Binding-site contacts:
Ligand atom O2P contacts residue GLN11 of chain 1.A at 2.9 Å (h-bond).
Ligand atom P contacts residue LYS41 of chain 1.A at 3.8 Å.
Ligand atom C2 contacts residue ASN44 of chain 1.A at 4.0 Å.
Ligand atom O2 contacts residue PHE120 of chain 1.A at 3.9 Å.
Ligand atom O2 contacts residue ASN44 of chain 1.A at 3.3 Å.
Ligand atom O4' contacts residue VAL43 of chain 1.A at 3.1 Å (h-bond).
Ligand atom C5 contacts residue ASP121 of chain 1.A at 3.6 Å.
Ligand atom O3' contacts residue HIS119 of chain 1.A at 3.1 Å.
Ligand atom N1 contacts residue PHE120 of chain 1.A at 3.6 Å (h-bond).
Ligand atom P contacts residue HIS12 of chain 1.A at 3.7 Å.
Ligand atom P contacts residue HIS119 of chain 1.A at 3.5 Å.
Ligand atom O2' contacts residue HIS12 of chain 1.A at 4.0 Å.
Ligand atom O2 contacts residue VAL43 of chain 1.A at 3.9 Å.
Ligand atom O4 contacts residue ALA122 of chain 1.A at 3.8 Å.
Ligand atom O2P contacts residue LYS41 of chain 1.A at 3.1 Å (salt-bridge).
Ligand atom O3P contacts residue PHE120 of chain 1.A at 2.8 Å (h-bond).
Ligand atom O4 contacts residue PHE120 of chain 1.A at 3.7 Å.
Ligand atom C2' contacts residue HIS119 of chain 1.A at 3.9 Å.
Ligand atom O2' contacts residue LYS41 of chain 1.A at 3.3 Å (salt-bridge).
Ligand atom C3' contacts residue PHE120 of chain 1.A at 3.9 Å (hydrophobic).
Ligand atom C2' contacts residue PHE120 of chain 1.A at 3.3 Å (hydrophobic).
Ligand atom N3 contacts residue THR45 of chain 1.A at 2.9 Å (h-bond).
Ligand atom C6 contacts residue PHE120 of chain 1.A at 3.8 Å (hydrophobic).
Ligand atom N1 contacts residue VAL43 of chain 1.A at 3.8 Å.
Ligand atom O1P contacts residue HIS119 of chain 1.A at 2.6 Å (h-bond).
Ligand atom C2 contacts residue THR45 of chain 1.A at 3.8 Å.
Ligand atom C2 contacts residue PHE120 of chain 1.A at 3.7 Å (hydrophobic).
Ligand atom C1' contacts residue PHE120 of chain 1.A at 4.0 Å (hydrophobic).
Ligand atom C4 contacts residue PHE120 of chain 1.A at 3.8 Å (hydrophobic).
Ligand atom O3P contacts residue HIS119 of chain 1.A at 3.4 Å (h-bond).
Ligand atom C2 contacts residue VAL43 of chain 1.A at 4.0 Å (hydrophobic).
Ligand atom N3 contacts residue PHE120 of chain 1.A at 3.2 Å.
Ligand atom O4 contacts residue THR45 of chain 1.A at 3.6 Å (h-bond).
Ligand atom O2P contacts residue HIS12 of chain 1.A at 3.8 Å.
Ligand atom O3P contacts residue HIS12 of chain 1.A at 2.6 Å (h-bond).
Ligand atom O2 contacts residue THR45 of chain 1.A at 3.0 Å (h-bond).
Ligand atom C1' contacts residue VAL43 of chain 1.A at 3.4 Å (hydrophobic).
Ligand atom C3' contacts residue HIS119 of chain 1.A at 3.6 Å.
Ligand atom C4 contacts residue THR45 of chain 1.A at 3.7 Å.
Ligand atom O2 contacts residue HIS12 of chain 1.A at 3.1 Å.

The small molecule below binds the protein below.
Small molecule (SMILES): O=c1ccn([C@@H]2O[C@H](CO)[C@@H](O)[C@H]2OP(=O)(O)O)c(=O)[nH]1

Sequence of chain 1.A:
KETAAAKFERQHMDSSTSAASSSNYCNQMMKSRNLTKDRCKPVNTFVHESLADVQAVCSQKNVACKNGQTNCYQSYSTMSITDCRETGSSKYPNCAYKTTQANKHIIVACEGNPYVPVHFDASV